Sequence of chain 1.A:
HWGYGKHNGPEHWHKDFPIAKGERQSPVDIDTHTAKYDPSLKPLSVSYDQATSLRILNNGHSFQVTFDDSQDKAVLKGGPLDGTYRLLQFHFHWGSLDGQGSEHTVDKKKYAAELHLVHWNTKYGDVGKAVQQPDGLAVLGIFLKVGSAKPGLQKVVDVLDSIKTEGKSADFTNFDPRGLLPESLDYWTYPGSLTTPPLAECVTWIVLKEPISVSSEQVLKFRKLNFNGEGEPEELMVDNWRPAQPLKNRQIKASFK

Binding-site contacts:
Ligand atom CAA contacts residue LEU194 of chain 1.A at 3.8 Å (hydrophobic).
Ligand atom NAL contacts residue PRO197 of chain 1.A at 3.7 Å.
Ligand atom OAI contacts residue HIS116 of chain 1.A at 3.3 Å (h-bond).
Ligand atom OAI contacts residue HIS91 of chain 1.A at 3.4 Å.
Ligand atom SAG contacts residue HIS91 of chain 1.A at 3.8 Å.
Ligand atom CAD contacts residue THR196 of chain 1.A at 3.1 Å.
Ligand atom NAJ contacts residue ZN1 of chain 1.B at 2.0 Å.
Ligand atom CAB contacts residue LEU194 of chain 1.A at 3.9 Å (hydrophobic).
Ligand atom NAN contacts residue PRO197 of chain 1.A at 2.9 Å (h-bond).
Ligand atom CAE contacts residue LEU194 of chain 1.A at 3.9 Å (hydrophobic).
Ligand atom NAL contacts residue THR196 of chain 1.A at 2.7 Å (h-bond).
Ligand atom SAG contacts residue THR195 of chain 1.A at 3.8 Å.
Ligand atom NAJ contacts residue HIS116 of chain 1.A at 3.4 Å (h-bond).
Ligand atom CAR contacts residue PRO197 of chain 1.A at 3.3 Å (hydrophobic).
Ligand atom NAJ contacts residue HIS91 of chain 1.A at 3.2 Å (h-bond).
Ligand atom NAJ contacts residue HIS93 of chain 1.A at 3.2 Å (h-bond).
Ligand atom NAJ contacts residue THR195 of chain 1.A at 2.7 Å (h-bond).
Ligand atom OAH contacts residue THR195 of chain 1.A at 2.9 Å (h-bond).
Ligand atom SAG contacts residue HIS116 of chain 1.A at 3.9 Å.
Ligand atom CAF contacts residue VAL118 of chain 1.A at 3.8 Å (hydrophobic).
Ligand atom NAJ contacts residue GLU103 of chain 1.A at 3.9 Å.
Ligand atom CAM contacts residue PRO197 of chain 1.A at 3.8 Å (hydrophobic).
Ligand atom CAF contacts residue LEU194 of chain 1.A at 3.7 Å (hydrophobic).
Ligand atom OAI contacts residue TRP205 of chain 1.A at 3.9 Å.
Ligand atom OAH contacts residue LEU194 of chain 1.A at 3.2 Å.
Ligand atom CAR contacts residue TRP2 of chain 1.A at 3.4 Å (hydrophobic).
Ligand atom CAP contacts residue PRO197 of chain 1.A at 3.8 Å (hydrophobic).
Ligand atom CAM contacts residue THR196 of chain 1.A at 3.5 Å.
Ligand atom CAF contacts residue HIS91 of chain 1.A at 4.0 Å.
Ligand atom CAE contacts residue HIS91 of chain 1.A at 4.0 Å.
Ligand atom CAC contacts residue THR196 of chain 1.A at 3.4 Å.
Ligand atom SAG contacts residue ZN1 of chain 1.B at 3.0 Å.
Ligand atom OAH contacts residue TRP205 of chain 1.A at 3.4 Å.
Ligand atom CAS contacts residue TRP2 of chain 1.A at 3.2 Å (hydrophobic).
Ligand atom OAI contacts residue ZN1 of chain 1.B at 3.0 Å.
Ligand atom OAI contacts residue VAL139 of chain 1.A at 3.5 Å.
Ligand atom CAS contacts residue PRO197 of chain 1.A at 4.0 Å (hydrophobic).
Ligand atom CAD contacts residue LEU194 of chain 1.A at 3.8 Å (hydrophobic).
Ligand atom NAN contacts residue THR196 of chain 1.A at 3.8 Å.
Ligand atom CAQ contacts residue PRO197 of chain 1.A at 3.6 Å (hydrophobic).

This protein binds this small molecule.
Small molecule (SMILES): NS(=O)(=O)c1ccc(O)c(NC(=O)NCc2ccncc2)c1